Sequence of chain 1.B:
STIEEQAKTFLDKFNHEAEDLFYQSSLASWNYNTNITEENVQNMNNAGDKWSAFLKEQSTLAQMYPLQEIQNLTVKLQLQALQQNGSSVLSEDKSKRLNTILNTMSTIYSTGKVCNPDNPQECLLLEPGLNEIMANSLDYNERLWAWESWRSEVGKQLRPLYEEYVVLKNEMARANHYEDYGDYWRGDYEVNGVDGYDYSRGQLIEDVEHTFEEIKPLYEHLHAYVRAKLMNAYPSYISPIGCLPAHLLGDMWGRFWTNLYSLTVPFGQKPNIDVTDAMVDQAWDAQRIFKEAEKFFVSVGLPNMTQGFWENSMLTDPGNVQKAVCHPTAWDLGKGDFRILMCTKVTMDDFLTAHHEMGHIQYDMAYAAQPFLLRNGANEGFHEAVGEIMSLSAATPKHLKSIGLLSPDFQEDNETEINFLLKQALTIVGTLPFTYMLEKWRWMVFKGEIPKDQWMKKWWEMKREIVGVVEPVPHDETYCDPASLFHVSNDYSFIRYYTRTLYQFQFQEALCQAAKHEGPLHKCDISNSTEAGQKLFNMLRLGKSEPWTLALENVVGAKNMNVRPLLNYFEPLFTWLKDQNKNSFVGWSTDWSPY

This protein binds this small molecule.
Small molecule (SMILES): CC(=O)N[C@@H]1[C@@H](O)[C@H](O)[C@@H](CO)O[C@H]1O

Binding-site contacts:
Ligand atom O7 contacts residue ASN546 of chain 1.B at 4.5 Å.
Ligand atom C5 contacts residue ASN546 of chain 1.B at 3.6 Å.
Ligand atom C7 contacts residue ASN546 of chain 1.B at 3.6 Å.
Ligand atom C7 contacts residue SER545 of chain 1.B at 3.2 Å.
Ligand atom O7 contacts residue HIS417 of chain 1.B at 3.8 Å.
Ligand atom C8 contacts residue ASN546 of chain 1.B at 3.7 Å.
Ligand atom C8 contacts residue SER420 of chain 1.B at 3.7 Å.
Ligand atom C8 contacts residue ASP543 of chain 1.B at 3.9 Å.
Ligand atom C4 contacts residue ASN546 of chain 1.B at 4.2 Å.
Ligand atom C2 contacts residue ASN546 of chain 1.B at 2.5 Å.
Ligand atom C3 contacts residue ASN546 of chain 1.B at 3.8 Å.
Ligand atom C1 contacts residue ASN546 of chain 1.B at 1.4 Å.
Ligand atom O7 contacts residue SER545 of chain 1.B at 2.4 Å (h-bond).
Ligand atom O7 contacts residue ASP543 of chain 1.B at 4.5 Å.
Ligand atom N2 contacts residue SER545 of chain 1.B at 4.0 Å.
Ligand atom N2 contacts residue ASN546 of chain 1.B at 3.0 Å (h-bond).
Ligand atom O5 contacts residue ASN546 of chain 1.B at 2.3 Å (h-bond).
Ligand atom O3 contacts residue SER420 of chain 1.B at 2.9 Å (h-bond).
Ligand atom C7 contacts residue SER420 of chain 1.B at 4.2 Å.
Ligand atom C3 contacts residue SER420 of chain 1.B at 4.2 Å.
Ligand atom C8 contacts residue SER545 of chain 1.B at 3.8 Å.